Binding-site contacts:
Ligand atom C10 contacts residue LEU111 of chain 1.B at 3.8 Å (hydrophobic).
Ligand atom O4 contacts residue LYS64 of chain 1.B at 3.4 Å.
Ligand atom C27 contacts residue TYR113 of chain 1.B at 3.2 Å (hydrophobic).
Ligand atom C23 contacts residue ALA62 of chain 1.B at 3.5 Å (hydrophobic).
Ligand atom C5 contacts residue PHE78 of chain 1.B at 3.5 Å (hydrophobic).
Ligand atom C4 contacts residue PHE78 of chain 1.B at 3.4 Å (hydrophobic).
Ligand atom O2 contacts residue GLY117 of chain 1.B at 3.5 Å.
Ligand atom N3 contacts residue PRO112 of chain 1.B at 3.6 Å.
Ligand atom C4 contacts residue GLY82 of chain 1.B at 3.7 Å.
Ligand atom C18 contacts residue MET165 of chain 1.B at 3.4 Å (hydrophobic).
Ligand atom O2 contacts residue MET114 of chain 1.B at 3.7 Å.
Ligand atom C15 contacts residue PHE43 of chain 1.B at 3.8 Å (hydrophobic).
Ligand atom N3 contacts residue MET114 of chain 1.B at 3.1 Å (h-bond).
Ligand atom C23 contacts residue MET114 of chain 1.B at 3.7 Å (hydrophobic).
Ligand atom C21 contacts residue ILE38 of chain 1.B at 3.7 Å (hydrophobic).
Ligand atom C20 contacts residue ILE38 of chain 1.B at 3.3 Å (hydrophobic).
Ligand atom C23 contacts residue PRO112 of chain 1.B at 3.2 Å (hydrophobic).
Ligand atom C12 contacts residue LEU111 of chain 1.B at 3.5 Å (hydrophobic).
Ligand atom N3 contacts residue ALA62 of chain 1.B at 3.7 Å.
Ligand atom C21 contacts residue MET114 of chain 1.B at 3.1 Å (hydrophobic).
Ligand atom C27 contacts residue MET114 of chain 1.B at 3.0 Å (hydrophobic).
Ligand atom N2 contacts residue MET85 of chain 1.B at 3.6 Å (h-bond).
Ligand atom C25 contacts residue MET165 of chain 1.B at 3.7 Å (hydrophobic).
Ligand atom O2 contacts residue ILE38 of chain 1.B at 3.4 Å.
Ligand atom C3 contacts residue LEU96 of chain 1.B at 3.7 Å (hydrophobic).
Ligand atom C2 contacts residue MET85 of chain 1.B at 3.5 Å (hydrophobic).
Ligand atom C20 contacts residue GLY117 of chain 1.B at 3.7 Å.
Ligand atom C16 contacts residue PHE43 of chain 1.B at 3.6 Å (hydrophobic).
Ligand atom C13 contacts residue LEU111 of chain 1.B at 3.0 Å (hydrophobic).
Ligand atom C19 contacts residue ILE38 of chain 1.B at 3.7 Å (hydrophobic).
Ligand atom C15 contacts residue LEU94 of chain 1.B at 3.7 Å (hydrophobic).
Ligand atom C17 contacts residue MET165 of chain 1.B at 3.3 Å (hydrophobic).
Ligand atom C20 contacts residue MET114 of chain 1.B at 3.8 Å (hydrophobic).
Ligand atom C27 contacts residue ILE38 of chain 1.B at 3.7 Å (hydrophobic).
Ligand atom C22 contacts residue MET165 of chain 1.B at 3.7 Å (hydrophobic).
Ligand atom C24 contacts residue ALA62 of chain 1.B at 3.8 Å (hydrophobic).
Ligand atom C27 contacts residue LYS115 of chain 1.B at 3.8 Å.
Ligand atom C14 contacts residue LEU111 of chain 1.B at 3.3 Å (hydrophobic).
Ligand atom F1 contacts residue VAL46 of chain 1.B at 3.2 Å.
Ligand atom C5 contacts residue GLU81 of chain 1.B at 3.8 Å.

Sequence of chain 1.B:
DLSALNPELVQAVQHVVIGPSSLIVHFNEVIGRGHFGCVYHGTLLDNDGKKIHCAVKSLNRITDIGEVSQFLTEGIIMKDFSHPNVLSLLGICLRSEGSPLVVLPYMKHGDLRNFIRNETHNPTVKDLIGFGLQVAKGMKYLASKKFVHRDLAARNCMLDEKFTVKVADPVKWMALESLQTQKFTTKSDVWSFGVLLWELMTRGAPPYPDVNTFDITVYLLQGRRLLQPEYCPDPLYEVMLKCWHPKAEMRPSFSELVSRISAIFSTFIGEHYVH

A small-molecule ligand and the protein it binds are described below.
Small molecule (SMILES): COc1cc2nccc(Oc3ccc(-c4cnc(Cc5ccccc5)n(C)c4=O)cc3F)c2cc1OC